The small molecule below binds the protein below.
Small molecule (SMILES): CC(=O)N[C@@H]1[C@@H](O)[C@H](O)[C@@H](CO)O[C@H]1O

Binding-site contacts:
Ligand atom C8 contacts residue VAL120 of chain 1.E at 4.3 Å (hydrophobic).
Ligand atom C5 contacts residue ASN122 of chain 1.E at 3.6 Å.
Ligand atom O5 contacts residue ASN122 of chain 1.E at 2.4 Å (h-bond).
Ligand atom C4 contacts residue ASN122 of chain 1.E at 4.2 Å.
Ligand atom C1 contacts residue ASN122 of chain 1.E at 1.4 Å.
Ligand atom C3 contacts residue ASN122 of chain 1.E at 3.8 Å.
Ligand atom N2 contacts residue ASN122 of chain 1.E at 2.8 Å (h-bond).
Ligand atom C8 contacts residue VAL127 of chain 1.E at 4.1 Å (hydrophobic).
Ligand atom C7 contacts residue ASN122 of chain 1.E at 3.6 Å.
Ligand atom O7 contacts residue ASN122 of chain 1.E at 3.9 Å.
Ligand atom C5 contacts residue THR124 of chain 1.E at 4.2 Å.
Ligand atom O6 contacts residue ASN125 of chain 1.E at 4.1 Å.
Ligand atom O5 contacts residue ASN125 of chain 1.E at 3.7 Å.
Ligand atom C2 contacts residue ASN122 of chain 1.E at 2.4 Å.
Ligand atom O5 contacts residue THR124 of chain 1.E at 3.0 Å (h-bond).
Ligand atom O7 contacts residue VAL127 of chain 1.E at 3.4 Å.
Ligand atom C1 contacts residue THR124 of chain 1.E at 3.2 Å.
Ligand atom C7 contacts residue VAL127 of chain 1.E at 3.9 Å (hydrophobic).
Ligand atom O7 contacts residue ASN125 of chain 1.E at 4.2 Å.
Ligand atom C1 contacts residue ASN125 of chain 1.E at 3.5 Å.
Ligand atom C2 contacts residue ASN125 of chain 1.E at 4.0 Å.

Sequence of chain 1.E:
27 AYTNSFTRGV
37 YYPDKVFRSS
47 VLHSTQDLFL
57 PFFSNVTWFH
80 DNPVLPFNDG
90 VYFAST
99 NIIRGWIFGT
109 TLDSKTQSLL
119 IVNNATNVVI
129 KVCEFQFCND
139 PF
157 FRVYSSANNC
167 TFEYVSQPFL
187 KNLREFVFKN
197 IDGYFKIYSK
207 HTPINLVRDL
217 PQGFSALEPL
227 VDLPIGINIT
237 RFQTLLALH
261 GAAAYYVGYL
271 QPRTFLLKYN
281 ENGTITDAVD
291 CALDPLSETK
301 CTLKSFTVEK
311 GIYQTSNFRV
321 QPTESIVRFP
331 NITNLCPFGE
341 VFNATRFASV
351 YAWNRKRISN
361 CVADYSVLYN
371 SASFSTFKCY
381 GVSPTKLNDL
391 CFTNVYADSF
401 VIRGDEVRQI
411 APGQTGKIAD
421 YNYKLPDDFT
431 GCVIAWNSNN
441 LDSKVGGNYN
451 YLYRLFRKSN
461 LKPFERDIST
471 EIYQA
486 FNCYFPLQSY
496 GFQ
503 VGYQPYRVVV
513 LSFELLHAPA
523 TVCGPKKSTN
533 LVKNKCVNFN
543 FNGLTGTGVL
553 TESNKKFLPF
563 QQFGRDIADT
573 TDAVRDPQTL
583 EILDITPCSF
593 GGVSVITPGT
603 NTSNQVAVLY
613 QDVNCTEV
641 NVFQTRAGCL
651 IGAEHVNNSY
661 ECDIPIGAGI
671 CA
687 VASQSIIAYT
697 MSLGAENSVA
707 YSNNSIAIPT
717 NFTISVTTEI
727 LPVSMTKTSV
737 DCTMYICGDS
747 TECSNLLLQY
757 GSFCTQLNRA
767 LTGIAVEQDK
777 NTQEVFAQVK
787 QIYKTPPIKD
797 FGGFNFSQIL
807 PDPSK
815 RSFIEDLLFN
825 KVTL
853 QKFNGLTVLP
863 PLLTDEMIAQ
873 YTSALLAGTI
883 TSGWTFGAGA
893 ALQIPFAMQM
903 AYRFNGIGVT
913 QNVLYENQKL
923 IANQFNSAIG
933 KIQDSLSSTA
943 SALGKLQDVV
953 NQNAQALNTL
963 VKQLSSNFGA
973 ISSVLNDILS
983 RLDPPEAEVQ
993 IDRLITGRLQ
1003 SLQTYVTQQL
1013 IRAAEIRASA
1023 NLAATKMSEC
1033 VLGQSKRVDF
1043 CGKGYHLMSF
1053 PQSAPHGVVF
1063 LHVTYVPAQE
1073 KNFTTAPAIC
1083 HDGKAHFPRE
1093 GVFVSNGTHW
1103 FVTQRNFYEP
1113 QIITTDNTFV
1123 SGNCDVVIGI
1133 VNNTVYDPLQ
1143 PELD